Sequence of chain 1.D:
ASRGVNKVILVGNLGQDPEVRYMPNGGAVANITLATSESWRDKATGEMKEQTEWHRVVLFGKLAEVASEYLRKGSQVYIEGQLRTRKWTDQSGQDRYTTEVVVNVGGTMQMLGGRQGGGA

This small molecule binds to this protein.
Small molecule (SMILES): Cc1cn([C@@H]2O[C@H](COP(=O)(O)O)[C@@H](O)[C@H]2O)c(=O)[nH]c1=O

Binding-site contacts:
Ligand atom C5M contacts residue VAL104 of chain 1.D at 3.6 Å (hydrophobic).
Ligand atom N1 contacts residue PHE61 of chain 1.D at 3.8 Å.
Ligand atom C5M contacts residue ASN105 of chain 1.D at 4.4 Å.
Ligand atom C5 contacts residue VAL104 of chain 1.D at 3.8 Å (hydrophobic).
Ligand atom C6 contacts residue VAL104 of chain 1.D at 4.1 Å (hydrophobic).
Ligand atom C1' contacts residue PHE61 of chain 1.D at 3.4 Å (hydrophobic).
Ligand atom O4' contacts residue PHE61 of chain 1.D at 3.2 Å.
Ligand atom C2' contacts residue GLY28 of chain 1.D at 4.4 Å.
Ligand atom O2 contacts residue VAL30 of chain 1.D at 4.5 Å.
Ligand atom O2' contacts residue ALA29 of chain 1.D at 4.0 Å.
Ligand atom C4 contacts residue VAL104 of chain 1.D at 4.4 Å (hydrophobic).
Ligand atom O4' contacts residue GLY62 of chain 1.D at 3.5 Å (h-bond).
Ligand atom O2' contacts residue GLY62 of chain 1.D at 4.1 Å.
Ligand atom O2 contacts residue PHE61 of chain 1.D at 3.0 Å.
Ligand atom N3 contacts residue PHE61 of chain 1.D at 4.1 Å.
Ligand atom C4' contacts residue GLY62 of chain 1.D at 4.0 Å.
Ligand atom C2 contacts residue PHE61 of chain 1.D at 3.6 Å (hydrophobic).
Ligand atom O5' contacts residue ASN105 of chain 1.D at 4.2 Å.
Ligand atom C1' contacts residue GLY62 of chain 1.D at 4.1 Å.
Ligand atom O2' contacts residue GLY28 of chain 1.D at 3.2 Å.